Binding-site contacts:
Ligand atom N2 contacts residue ASN331 of chain 1.A at 2.9 Å (h-bond).
Ligand atom O5 contacts residue ASN331 of chain 1.A at 2.5 Å (h-bond).
Ligand atom C5 contacts residue GLN580 of chain 1.A at 4.2 Å.
Ligand atom C5 contacts residue ASN331 of chain 1.A at 3.8 Å.
Ligand atom C1 contacts residue ASN331 of chain 1.A at 1.5 Å.
Ligand atom O6 contacts residue ASN331 of chain 1.A at 4.1 Å.
Ligand atom O6 contacts residue GLN580 of chain 1.A at 2.9 Å (h-bond).
Ligand atom C4 contacts residue ASN331 of chain 1.A at 4.4 Å.
Ligand atom C4 contacts residue GLN580 of chain 1.A at 3.6 Å.
Ligand atom C2 contacts residue ASN331 of chain 1.A at 2.5 Å.
Ligand atom O4 contacts residue GLN580 of chain 1.A at 4.0 Å.
Ligand atom C6 contacts residue GLN580 of chain 1.A at 3.8 Å.
Ligand atom C3 contacts residue ASN331 of chain 1.A at 3.9 Å.
Ligand atom C7 contacts residue ASN331 of chain 1.A at 3.4 Å.
Ligand atom O7 contacts residue ASN331 of chain 1.A at 3.6 Å.

Sequence of chain 1.A:
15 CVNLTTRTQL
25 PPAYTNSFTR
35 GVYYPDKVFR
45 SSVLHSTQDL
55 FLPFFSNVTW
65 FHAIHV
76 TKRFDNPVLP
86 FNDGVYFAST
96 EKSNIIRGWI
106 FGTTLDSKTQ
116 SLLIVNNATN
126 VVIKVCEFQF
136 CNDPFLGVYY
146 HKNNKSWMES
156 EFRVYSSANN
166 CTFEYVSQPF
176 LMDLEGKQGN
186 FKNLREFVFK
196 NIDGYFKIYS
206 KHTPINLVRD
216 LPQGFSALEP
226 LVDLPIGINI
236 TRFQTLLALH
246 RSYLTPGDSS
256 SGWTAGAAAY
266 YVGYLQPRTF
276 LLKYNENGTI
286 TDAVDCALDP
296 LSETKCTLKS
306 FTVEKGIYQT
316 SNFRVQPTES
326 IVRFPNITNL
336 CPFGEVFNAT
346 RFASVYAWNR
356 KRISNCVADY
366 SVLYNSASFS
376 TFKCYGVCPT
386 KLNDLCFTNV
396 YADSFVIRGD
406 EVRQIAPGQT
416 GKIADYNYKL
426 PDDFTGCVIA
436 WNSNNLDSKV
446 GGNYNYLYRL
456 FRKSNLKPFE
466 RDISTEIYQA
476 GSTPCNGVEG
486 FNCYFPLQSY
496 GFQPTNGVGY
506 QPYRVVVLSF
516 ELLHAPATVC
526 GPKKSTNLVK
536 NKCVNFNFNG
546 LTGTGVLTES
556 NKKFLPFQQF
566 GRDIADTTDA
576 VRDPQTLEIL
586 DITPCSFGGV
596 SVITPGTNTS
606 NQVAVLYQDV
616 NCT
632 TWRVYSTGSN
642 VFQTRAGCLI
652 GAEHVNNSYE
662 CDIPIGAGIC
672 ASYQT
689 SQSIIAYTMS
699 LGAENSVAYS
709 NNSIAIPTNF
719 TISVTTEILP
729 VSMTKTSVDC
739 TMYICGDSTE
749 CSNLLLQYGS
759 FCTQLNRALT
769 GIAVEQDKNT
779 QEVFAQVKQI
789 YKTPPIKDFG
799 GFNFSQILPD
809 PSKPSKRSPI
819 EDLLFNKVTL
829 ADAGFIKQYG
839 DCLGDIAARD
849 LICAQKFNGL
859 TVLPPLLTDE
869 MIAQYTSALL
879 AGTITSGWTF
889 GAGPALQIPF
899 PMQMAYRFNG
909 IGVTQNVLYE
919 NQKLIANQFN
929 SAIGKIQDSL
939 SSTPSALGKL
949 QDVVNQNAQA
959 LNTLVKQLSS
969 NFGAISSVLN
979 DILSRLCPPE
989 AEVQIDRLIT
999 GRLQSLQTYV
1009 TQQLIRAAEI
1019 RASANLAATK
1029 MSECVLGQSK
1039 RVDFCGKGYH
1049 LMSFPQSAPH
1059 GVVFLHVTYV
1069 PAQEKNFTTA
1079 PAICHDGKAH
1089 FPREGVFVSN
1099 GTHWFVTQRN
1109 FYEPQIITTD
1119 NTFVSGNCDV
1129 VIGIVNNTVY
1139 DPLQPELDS

The small molecule below binds the protein below.
Small molecule (SMILES): CC(=O)N[C@@H]1[C@@H](O)[C@H](O)[C@@H](CO)O[C@H]1O